A protein and the small-molecule ligand that binds it are described below.
Small molecule (SMILES): N[C@@H](Cc1c[nH]c2ccccc12)C(=O)O

Binding-site contacts:
Ligand atom C contacts residue GLY25 of chain 3.K at 3.5 Å.
Ligand atom C contacts residue THR23 of chain 3.K at 3.6 Å.
Ligand atom CA contacts residue SER51 of chain 3.K at 3.2 Å.
Ligand atom CH2 contacts residue VAL19 of chain 3.L at 3.9 Å (hydrophobic).
Ligand atom N contacts residue THR23 of chain 3.K at 3.2 Å (h-bond).
Ligand atom N contacts residue SER51 of chain 3.K at 3.1 Å (h-bond).
Ligand atom C contacts residue HIS31 of chain 3.L at 3.8 Å.
Ligand atom CE3 contacts residue THR50 of chain 3.L at 3.4 Å.
Ligand atom CG contacts residue GLN45 of chain 3.L at 4.0 Å.
Ligand atom O contacts residue GLY25 of chain 3.K at 2.8 Å (h-bond).
Ligand atom CE2 contacts residue ALA44 of chain 3.L at 3.8 Å (hydrophobic).
Ligand atom N contacts residue ARG24 of chain 3.K at 3.2 Å.
Ligand atom CH2 contacts residue GLY21 of chain 3.L at 4.0 Å.
Ligand atom CD1 contacts residue ALA52 of chain 3.K at 4.0 Å (hydrophobic).
Ligand atom CG contacts residue THR50 of chain 3.L at 3.6 Å.
Ligand atom CZ3 contacts residue HIS31 of chain 3.L at 3.8 Å.
Ligand atom NE1 contacts residue GLN45 of chain 3.L at 3.5 Å (h-bond).
Ligand atom CB contacts residue THR47 of chain 3.L at 3.2 Å.
Ligand atom OXT contacts residue HIS31 of chain 3.L at 2.9 Å.
Ligand atom CD2 contacts residue THR50 of chain 3.L at 3.7 Å.
Ligand atom CD1 contacts residue SER51 of chain 3.K at 3.4 Å.
Ligand atom O contacts residue ASP27 of chain 3.K at 3.4 Å (salt-bridge).
Ligand atom CZ3 contacts residue HIS32 of chain 3.L at 3.7 Å.
Ligand atom N contacts residue GLY25 of chain 3.K at 2.9 Å (h-bond).
Ligand atom CB contacts residue SER51 of chain 3.K at 3.7 Å.
Ligand atom NE1 contacts residue SER51 of chain 3.K at 3.7 Å.
Ligand atom CE3 contacts residue HIS31 of chain 3.L at 3.3 Å.
Ligand atom NE1 contacts residue ALA44 of chain 3.L at 3.3 Å.
Ligand atom CB contacts residue THR50 of chain 3.L at 3.2 Å.
Ligand atom CZ2 contacts residue ALA44 of chain 3.L at 3.6 Å (hydrophobic).
Ligand atom NE1 contacts residue ALA52 of chain 3.K at 3.7 Å.
Ligand atom O contacts residue THR23 of chain 3.K at 3.1 Å (h-bond).
Ligand atom O contacts residue THR28 of chain 3.K at 2.7 Å (h-bond).
Ligand atom CA contacts residue THR23 of chain 3.K at 3.4 Å.
Ligand atom OXT contacts residue THR28 of chain 3.K at 2.7 Å (h-bond).
Ligand atom CA contacts residue GLY25 of chain 3.K at 4.0 Å.
Ligand atom C contacts residue THR28 of chain 3.K at 3.1 Å.
Ligand atom N contacts residue THR47 of chain 3.L at 3.9 Å.
Ligand atom CZ3 contacts residue GLY21 of chain 3.L at 3.4 Å.
Ligand atom CD1 contacts residue GLN45 of chain 3.L at 3.3 Å.

Sequence of chain 3.L:
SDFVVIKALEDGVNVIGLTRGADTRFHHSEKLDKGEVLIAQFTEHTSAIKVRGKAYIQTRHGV

Sequence of chain 3.K:
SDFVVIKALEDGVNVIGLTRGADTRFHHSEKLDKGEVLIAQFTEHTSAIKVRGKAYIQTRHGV